Sequence of chain 1.F:
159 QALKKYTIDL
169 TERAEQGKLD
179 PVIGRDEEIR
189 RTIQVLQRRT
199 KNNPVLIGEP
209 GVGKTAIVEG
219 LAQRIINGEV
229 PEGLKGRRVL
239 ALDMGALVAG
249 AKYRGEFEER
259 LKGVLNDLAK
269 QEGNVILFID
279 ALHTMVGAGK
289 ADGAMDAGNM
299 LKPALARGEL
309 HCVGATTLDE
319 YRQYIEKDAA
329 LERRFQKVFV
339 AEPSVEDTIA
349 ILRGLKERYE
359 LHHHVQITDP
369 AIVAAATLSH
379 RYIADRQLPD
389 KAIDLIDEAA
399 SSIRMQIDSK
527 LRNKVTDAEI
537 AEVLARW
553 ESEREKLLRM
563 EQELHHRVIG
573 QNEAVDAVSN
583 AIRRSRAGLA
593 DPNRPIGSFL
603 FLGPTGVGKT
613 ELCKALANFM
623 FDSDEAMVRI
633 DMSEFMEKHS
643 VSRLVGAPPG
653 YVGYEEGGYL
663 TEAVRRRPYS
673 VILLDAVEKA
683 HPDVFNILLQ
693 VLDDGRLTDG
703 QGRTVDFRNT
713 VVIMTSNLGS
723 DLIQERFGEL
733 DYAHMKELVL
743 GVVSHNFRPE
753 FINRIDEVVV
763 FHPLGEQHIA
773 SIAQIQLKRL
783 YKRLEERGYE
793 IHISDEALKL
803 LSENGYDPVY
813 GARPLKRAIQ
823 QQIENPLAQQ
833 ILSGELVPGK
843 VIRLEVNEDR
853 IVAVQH

Binding-site contacts:
Ligand atom O3' contacts residue GLU613 of chain 1.F at 3.0 Å (salt-bridge).
Ligand atom N3 contacts residue ILE774 of chain 1.F at 3.3 Å.
Ligand atom O2G contacts residue ARG631 of chain 1.F at 3.6 Å (salt-bridge).
Ligand atom O3B contacts residue ARG815 of chain 1.F at 3.7 Å.
Ligand atom C4' contacts residue LYS818 of chain 1.F at 3.8 Å.
Ligand atom PG contacts residue ASN755 of chain 1.E at 3.5 Å.
Ligand atom C1' contacts residue ILE774 of chain 1.F at 3.9 Å (hydrophobic).
Ligand atom C5' contacts residue LYS818 of chain 1.F at 4.0 Å.
Ligand atom S1G contacts residue ASN755 of chain 1.E at 3.3 Å (h-bond).
Ligand atom N1 contacts residue ILE571 of chain 1.F at 3.2 Å (h-bond).
Ligand atom C5 contacts residue GLY610 of chain 1.F at 3.8 Å.
Ligand atom O3B contacts residue ASN755 of chain 1.E at 3.6 Å (h-bond).
Ligand atom O2' contacts residue ILE774 of chain 1.F at 3.4 Å.
Ligand atom O3G contacts residue ARG756 of chain 1.E at 3.6 Å.
Ligand atom PG contacts residue ARG631 of chain 1.F at 3.5 Å.
Ligand atom O3G contacts residue ARG631 of chain 1.F at 2.4 Å (salt-bridge).
Ligand atom O4' contacts residue ALA814 of chain 1.F at 3.9 Å.
Ligand atom C2 contacts residue ILE571 of chain 1.F at 3.6 Å (hydrophobic).
Ligand atom O5' contacts residue LYS818 of chain 1.F at 3.7 Å.
Ligand atom N6 contacts residue GLY610 of chain 1.F at 3.8 Å.
Ligand atom O2B contacts residue GLY608 of chain 1.F at 2.9 Å (h-bond).
Ligand atom C3' contacts residue GLU613 of chain 1.F at 3.5 Å.
Ligand atom O2B contacts residue ARG815 of chain 1.F at 2.8 Å (salt-bridge).
Ligand atom C5 contacts residue VAL609 of chain 1.F at 3.9 Å (hydrophobic).
Ligand atom O3G contacts residue ASN755 of chain 1.E at 3.2 Å (h-bond).
Ligand atom N6 contacts residue VAL609 of chain 1.F at 2.8 Å (h-bond).
Ligand atom N7 contacts residue VAL609 of chain 1.F at 3.2 Å.
Ligand atom PB contacts residue ARG815 of chain 1.F at 3.6 Å.
Ligand atom C8 contacts residue GLY608 of chain 1.F at 3.3 Å.
Ligand atom C8 contacts residue GLY610 of chain 1.F at 3.9 Å.
Ligand atom C2' contacts residue ILE774 of chain 1.F at 3.9 Å (hydrophobic).
Ligand atom C6 contacts residue VAL609 of chain 1.F at 3.8 Å (hydrophobic).
Ligand atom N7 contacts residue GLY608 of chain 1.F at 3.0 Å (h-bond).
Ligand atom O3B contacts residue ARG631 of chain 1.F at 3.7 Å.
Ligand atom N7 contacts residue GLY610 of chain 1.F at 3.0 Å (h-bond).
Ligand atom O3A contacts residue ARG815 of chain 1.F at 3.7 Å.
Ligand atom O2' contacts residue GLN778 of chain 1.F at 3.6 Å.
Ligand atom O2B contacts residue THR607 of chain 1.F at 3.6 Å.
Ligand atom O1B contacts residue THR612 of chain 1.F at 3.2 Å (h-bond).
Ligand atom O2A contacts residue GLY608 of chain 1.F at 3.9 Å.

A protein and the small-molecule ligand that binds it are described below.
Small molecule (SMILES): Nc1ncnc2c1ncn2[C@@H]1O[C@H](COP(=O)(O)OP(=O)(O)OP(O)(O)=S)[C@@H](O)[C@H]1O

Sequence of chain 1.E:
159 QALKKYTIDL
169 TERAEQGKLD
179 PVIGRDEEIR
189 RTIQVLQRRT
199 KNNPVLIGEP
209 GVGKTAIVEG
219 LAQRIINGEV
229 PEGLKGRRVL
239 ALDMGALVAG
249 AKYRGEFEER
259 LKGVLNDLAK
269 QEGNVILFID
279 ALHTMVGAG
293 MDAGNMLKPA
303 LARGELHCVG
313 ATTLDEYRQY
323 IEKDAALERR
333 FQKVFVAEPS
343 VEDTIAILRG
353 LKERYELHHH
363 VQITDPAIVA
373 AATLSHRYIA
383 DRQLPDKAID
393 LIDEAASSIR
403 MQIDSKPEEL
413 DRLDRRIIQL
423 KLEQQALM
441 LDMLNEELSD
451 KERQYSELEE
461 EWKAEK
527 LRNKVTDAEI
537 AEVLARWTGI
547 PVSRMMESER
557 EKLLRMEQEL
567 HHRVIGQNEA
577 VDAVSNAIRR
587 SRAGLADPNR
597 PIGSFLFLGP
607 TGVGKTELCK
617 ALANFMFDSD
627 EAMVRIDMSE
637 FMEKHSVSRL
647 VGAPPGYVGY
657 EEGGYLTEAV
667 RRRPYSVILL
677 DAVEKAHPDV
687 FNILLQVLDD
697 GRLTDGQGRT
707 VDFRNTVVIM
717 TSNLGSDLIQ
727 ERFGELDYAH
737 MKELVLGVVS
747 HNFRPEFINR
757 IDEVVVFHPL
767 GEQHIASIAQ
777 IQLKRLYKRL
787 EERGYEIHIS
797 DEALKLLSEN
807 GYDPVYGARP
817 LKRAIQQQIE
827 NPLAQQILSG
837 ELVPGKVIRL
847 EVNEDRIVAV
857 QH